A protein and the small-molecule ligand that binds it are described below.
Small molecule (SMILES): Cc1cn([C@H]2C[C@H](O[P](=O)(O)OC[C@H]3O[C@@H](n4cc(C)c(=O)[nH]c4=O)C[C@@H]3O[P](=O)(O)OC[C@H]3O[C@@H](n4cnc5c(=O)nc(N)[nH]c54)C[C@@H]3O)[C@@H](CO[P](=O)(O)O[C@H]3C[C@H](n4cc(C)c(=O)[nH]c4=O)O[C@@H]3CO[P](=O)(O)O[C@H]3C[C@H](n4cc(C)c(=O)[nH]c4=O)O[C@@H]3CO[P](=O)(O)O[C@H]3C[C@H](n4cnc5c(=O)nc(N)[nH]c54)O[C@@H]3CO[P](=O)(O)O[C@H]3C[C@H](n4cnc5c(=O)nc(N)[nH]c54)O[C@@H]3CO[P](=O)(O)O[C@H]3C[C@H](n4cnc5c(=O)nc(N)[nH]c54)O[C@@H]3CO[P](=O)(O)O[C@H]3C[C@H](n4cnc5c(=O)nc(N)[nH]c54)O[C@@H]3CO)O2)c(=O)[nH]c1=O

Binding-site contacts:
Ligand atom OP2 contacts residue ARG239 of chain 1.D at 2.8 Å (salt-bridge).
Ligand atom O3' contacts residue SER40 of chain 1.D at 3.1 Å (h-bond).
Ligand atom O4' contacts residue LYS31 of chain 1.D at 3.4 Å (salt-bridge).
Ligand atom N2 contacts residue ASP190 of chain 1.D at 2.7 Å (salt-bridge).
Ligand atom N7 contacts residue LYS137 of chain 1.E at 3.1 Å (salt-bridge).
Ligand atom C5' contacts residue THR32 of chain 1.D at 3.2 Å.
Ligand atom O6 contacts residue ARG132 of chain 1.E at 2.9 Å (salt-bridge).
Ligand atom C6 contacts residue TYR258 of chain 1.D at 3.1 Å (hydrophobic).
Ligand atom C6 contacts residue ASP190 of chain 1.D at 3.3 Å.
Ligand atom O6 contacts residue LYS42 of chain 1.D at 3.0 Å (salt-bridge).
Ligand atom C2 contacts residue ARG239 of chain 1.D at 3.4 Å.
Ligand atom OP2 contacts residue SER40 of chain 1.D at 2.6 Å (h-bond).
Ligand atom O4' contacts residue HIS257 of chain 1.D at 2.9 Å (h-bond).
Ligand atom C7 contacts residue TYR126 of chain 1.E at 3.4 Å (hydrophobic).
Ligand atom OP1 contacts residue ARG132 of chain 1.E at 2.7 Å (salt-bridge).
Ligand atom O6 contacts residue SER240 of chain 1.D at 3.2 Å.
Ligand atom C5 contacts residue ARG239 of chain 1.D at 3.3 Å.
Ligand atom N1 contacts residue ARG132 of chain 1.E at 3.2 Å (salt-bridge).
Ligand atom O6 contacts residue ARG239 of chain 1.D at 2.7 Å (salt-bridge).
Ligand atom O6 contacts residue ASP190 of chain 1.D at 3.1 Å (salt-bridge).
Ligand atom N1 contacts residue SER240 of chain 1.D at 3.4 Å (h-bond).
Ligand atom N1 contacts residue TYR258 of chain 1.D at 3.3 Å (h-bond).
Ligand atom N1 contacts residue ASP190 of chain 1.D at 2.7 Å (salt-bridge).
Ligand atom N1 contacts residue ARG239 of chain 1.D at 3.3 Å (salt-bridge).
Ligand atom O4 contacts residue HIS257 of chain 1.D at 3.0 Å.
Ligand atom O6 contacts residue TYR258 of chain 1.D at 3.3 Å (h-bond).
Ligand atom O4 contacts residue GLU37 of chain 1.E at 2.5 Å (salt-bridge).
Ligand atom OP1 contacts residue LYS31 of chain 1.D at 2.7 Å (salt-bridge).
Ligand atom N2 contacts residue ASP188 of chain 1.D at 2.9 Å (salt-bridge).
Ligand atom C6 contacts residue ARG132 of chain 1.E at 3.1 Å.
Ligand atom C5 contacts residue ARG132 of chain 1.E at 3.3 Å.
Ligand atom C5 contacts residue TYR95 of chain 1.D at 3.3 Å (hydrophobic).
Ligand atom N1 contacts residue ASP188 of chain 1.D at 2.7 Å (salt-bridge).
Ligand atom N3 contacts residue GLN100 of chain 1.D at 3.0 Å (h-bond).
Ligand atom N2 contacts residue SER256 of chain 1.D at 3.3 Å (h-bond).
Ligand atom O6 contacts residue TYR101 of chain 1.E at 3.1 Å.
Ligand atom C4 contacts residue ARG239 of chain 1.D at 3.3 Å.
Ligand atom C2' contacts residue PHE98 of chain 1.E at 3.3 Å (hydrophobic).
Ligand atom N2 contacts residue GLN100 of chain 1.D at 3.0 Å (h-bond).
Ligand atom C4 contacts residue HIS257 of chain 1.D at 3.3 Å.

Sequence of chain 1.D:
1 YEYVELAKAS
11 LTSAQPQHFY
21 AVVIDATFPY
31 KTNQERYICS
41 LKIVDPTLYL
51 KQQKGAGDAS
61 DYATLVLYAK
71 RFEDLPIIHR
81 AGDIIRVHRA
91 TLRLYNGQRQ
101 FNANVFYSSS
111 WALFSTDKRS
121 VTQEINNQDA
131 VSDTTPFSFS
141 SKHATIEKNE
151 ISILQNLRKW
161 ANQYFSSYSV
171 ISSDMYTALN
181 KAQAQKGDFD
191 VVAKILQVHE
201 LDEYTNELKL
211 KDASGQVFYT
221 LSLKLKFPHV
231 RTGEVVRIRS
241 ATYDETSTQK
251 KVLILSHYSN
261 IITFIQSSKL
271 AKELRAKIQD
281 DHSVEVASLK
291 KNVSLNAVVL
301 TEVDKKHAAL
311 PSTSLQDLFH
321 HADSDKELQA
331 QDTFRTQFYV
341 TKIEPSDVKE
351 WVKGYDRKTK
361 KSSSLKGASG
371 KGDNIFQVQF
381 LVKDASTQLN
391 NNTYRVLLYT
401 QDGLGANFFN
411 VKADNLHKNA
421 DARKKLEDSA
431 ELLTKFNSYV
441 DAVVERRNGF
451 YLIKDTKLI

Sequence of chain 1.E:
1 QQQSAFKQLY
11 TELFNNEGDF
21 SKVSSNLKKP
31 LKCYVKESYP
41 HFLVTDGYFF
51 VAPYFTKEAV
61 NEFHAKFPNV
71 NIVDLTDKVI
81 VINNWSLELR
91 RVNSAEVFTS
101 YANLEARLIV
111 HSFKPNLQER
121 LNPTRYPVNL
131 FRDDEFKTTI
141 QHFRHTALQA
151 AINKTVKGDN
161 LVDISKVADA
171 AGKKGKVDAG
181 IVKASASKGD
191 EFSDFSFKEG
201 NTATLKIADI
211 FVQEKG